Sequence of chain 1.B:
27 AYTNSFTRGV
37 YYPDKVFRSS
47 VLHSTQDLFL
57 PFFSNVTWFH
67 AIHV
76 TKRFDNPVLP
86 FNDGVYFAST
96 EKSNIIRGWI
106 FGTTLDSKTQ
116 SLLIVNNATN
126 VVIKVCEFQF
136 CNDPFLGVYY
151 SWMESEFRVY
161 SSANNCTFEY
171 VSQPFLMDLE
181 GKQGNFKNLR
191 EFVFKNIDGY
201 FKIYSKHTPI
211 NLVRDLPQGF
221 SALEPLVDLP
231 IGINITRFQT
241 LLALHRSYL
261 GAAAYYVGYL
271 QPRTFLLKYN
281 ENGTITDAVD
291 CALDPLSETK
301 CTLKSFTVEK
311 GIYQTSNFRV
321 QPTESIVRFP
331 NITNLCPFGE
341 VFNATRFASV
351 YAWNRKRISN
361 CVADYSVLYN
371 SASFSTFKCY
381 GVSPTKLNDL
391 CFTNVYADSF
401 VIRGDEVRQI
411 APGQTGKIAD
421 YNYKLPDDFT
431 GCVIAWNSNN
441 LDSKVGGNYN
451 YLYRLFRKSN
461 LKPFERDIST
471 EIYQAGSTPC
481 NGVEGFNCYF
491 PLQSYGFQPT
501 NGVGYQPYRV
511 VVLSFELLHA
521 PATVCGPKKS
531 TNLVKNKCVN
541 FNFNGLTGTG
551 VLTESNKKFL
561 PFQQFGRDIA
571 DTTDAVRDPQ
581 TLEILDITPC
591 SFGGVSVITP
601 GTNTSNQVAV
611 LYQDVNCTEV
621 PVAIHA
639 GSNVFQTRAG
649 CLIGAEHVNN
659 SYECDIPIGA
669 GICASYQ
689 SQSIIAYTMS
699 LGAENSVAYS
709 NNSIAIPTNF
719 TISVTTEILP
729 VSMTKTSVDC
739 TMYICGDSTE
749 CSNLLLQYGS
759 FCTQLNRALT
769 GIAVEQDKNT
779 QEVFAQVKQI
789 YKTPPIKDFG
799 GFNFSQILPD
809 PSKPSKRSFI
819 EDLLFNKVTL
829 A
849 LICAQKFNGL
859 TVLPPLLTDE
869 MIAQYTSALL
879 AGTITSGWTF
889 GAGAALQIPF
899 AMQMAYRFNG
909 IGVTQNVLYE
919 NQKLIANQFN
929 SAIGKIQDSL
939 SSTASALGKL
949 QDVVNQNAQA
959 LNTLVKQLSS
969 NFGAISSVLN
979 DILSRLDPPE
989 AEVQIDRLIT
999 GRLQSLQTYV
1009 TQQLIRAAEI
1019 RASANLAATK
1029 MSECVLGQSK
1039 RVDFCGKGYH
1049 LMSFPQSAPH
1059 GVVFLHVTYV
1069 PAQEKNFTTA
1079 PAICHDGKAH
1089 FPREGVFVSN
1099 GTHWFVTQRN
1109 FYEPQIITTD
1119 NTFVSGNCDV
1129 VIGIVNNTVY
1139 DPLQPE

A protein and the small-molecule ligand that binds it are described below.
Small molecule (SMILES): CC(=O)N[C@@H]1[C@@H](O)[C@H](O)[C@@H](CO)O[C@H]1O

Binding-site contacts:
Ligand atom C2 contacts residue ASN657 of chain 1.B at 2.5 Å.
Ligand atom N2 contacts residue ASN657 of chain 1.B at 2.9 Å (h-bond).
Ligand atom C3 contacts residue ASN657 of chain 1.B at 3.8 Å.
Ligand atom O7 contacts residue ASN657 of chain 1.B at 4.3 Å.
Ligand atom O5 contacts residue ASN657 of chain 1.B at 2.4 Å (h-bond).
Ligand atom C1 contacts residue ASN657 of chain 1.B at 1.4 Å.
Ligand atom C7 contacts residue ASN657 of chain 1.B at 3.8 Å.
Ligand atom C5 contacts residue ASN657 of chain 1.B at 3.7 Å.
Ligand atom C4 contacts residue ASN657 of chain 1.B at 4.2 Å.